A small-molecule ligand and the protein it binds are described below.
Small molecule (SMILES): O=C/C=C/C=C(/O)C(=O)O

Sequence of chain 1.B:
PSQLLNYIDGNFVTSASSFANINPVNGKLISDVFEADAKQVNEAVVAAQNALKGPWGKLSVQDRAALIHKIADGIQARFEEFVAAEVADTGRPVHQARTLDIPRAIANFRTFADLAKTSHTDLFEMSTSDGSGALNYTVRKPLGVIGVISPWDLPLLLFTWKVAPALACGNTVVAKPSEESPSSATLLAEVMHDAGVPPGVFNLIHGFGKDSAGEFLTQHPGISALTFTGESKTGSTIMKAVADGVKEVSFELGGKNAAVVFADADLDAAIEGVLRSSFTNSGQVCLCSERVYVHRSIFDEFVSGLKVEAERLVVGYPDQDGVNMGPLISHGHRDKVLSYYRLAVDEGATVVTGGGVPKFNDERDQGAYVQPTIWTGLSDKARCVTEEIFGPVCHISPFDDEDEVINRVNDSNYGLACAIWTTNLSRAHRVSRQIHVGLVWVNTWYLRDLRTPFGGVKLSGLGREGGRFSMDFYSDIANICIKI

Binding-site contacts:
Ligand atom OA3 contacts residue ARG484 of chain 1.B at 3.3 Å (salt-bridge).
Ligand atom CA1 contacts residue ARG140 of chain 1.B at 3.5 Å.
Ligand atom OA4 contacts residue GLU288 of chain 1.B at 4.0 Å.
Ligand atom CA2 contacts residue TYR482 of chain 1.B at 3.5 Å (hydrophobic).
Ligand atom OA2 contacts residue TRP197 of chain 1.B at 3.8 Å.
Ligand atom CA2 contacts residue ARG140 of chain 1.B at 3.2 Å.
Ligand atom CA4 contacts residue LEU323 of chain 1.B at 4.0 Å (hydrophobic).
Ligand atom CA5 contacts residue TYR482 of chain 1.B at 4.2 Å (hydrophobic).
Ligand atom OA3 contacts residue LEU193 of chain 1.B at 3.9 Å.
Ligand atom OA3 contacts residue TYR482 of chain 1.B at 3.1 Å (h-bond).
Ligand atom CA6 contacts residue NAD1 of chain 1.H at 3.1 Å.
Ligand atom CA6 contacts residue CYS322 of chain 1.B at 3.5 Å (hydrophobic).
Ligand atom OA2 contacts residue PHE490 of chain 1.B at 3.9 Å.
Ligand atom OA2 contacts residue ARG484 of chain 1.B at 3.9 Å.
Ligand atom CA6 contacts residue LEU194 of chain 1.B at 3.8 Å (hydrophobic).
Ligand atom CA5 contacts residue LEU194 of chain 1.B at 4.2 Å (hydrophobic).
Ligand atom CA3 contacts residue TYR482 of chain 1.B at 3.2 Å (hydrophobic).
Ligand atom OA1 contacts residue ARG140 of chain 1.B at 2.7 Å (salt-bridge).
Ligand atom CA3 contacts residue LEU323 of chain 1.B at 3.9 Å (hydrophobic).
Ligand atom CA6 contacts residue PHE490 of chain 1.B at 3.4 Å (hydrophobic).
Ligand atom CA2 contacts residue ARG484 of chain 1.B at 3.1 Å.
Ligand atom CA2 contacts residue LEU193 of chain 1.B at 4.0 Å (hydrophobic).
Ligand atom OA1 contacts residue LEU486 of chain 1.B at 4.1 Å.
Ligand atom OA4 contacts residue PHE490 of chain 1.B at 3.1 Å.
Ligand atom OA4 contacts residue NAD1 of chain 1.H at 3.5 Å (h-bond).
Ligand atom CA1 contacts residue ARG484 of chain 1.B at 3.3 Å.
Ligand atom OA1 contacts residue TRP197 of chain 1.B at 3.4 Å.
Ligand atom OA1 contacts residue ARG484 of chain 1.B at 3.0 Å (salt-bridge).
Ligand atom CA4 contacts residue LEU194 of chain 1.B at 4.2 Å (hydrophobic).
Ligand atom CA4 contacts residue LEU190 of chain 1.B at 3.6 Å (hydrophobic).
Ligand atom OA4 contacts residue LEU194 of chain 1.B at 3.3 Å.
Ligand atom CA5 contacts residue CYS322 of chain 1.B at 3.4 Å (hydrophobic).
Ligand atom CA5 contacts residue NAD1 of chain 1.H at 4.2 Å.
Ligand atom OA3 contacts residue ARG140 of chain 1.B at 2.2 Å (salt-bridge).
Ligand atom CA5 contacts residue LEU190 of chain 1.B at 4.0 Å (hydrophobic).
Ligand atom CA4 contacts residue TYR482 of chain 1.B at 3.0 Å (hydrophobic).
Ligand atom OA2 contacts residue LEU194 of chain 1.B at 3.8 Å.
Ligand atom CA3 contacts residue ARG484 of chain 1.B at 3.5 Å.
Ligand atom CA1 contacts residue LEU193 of chain 1.B at 4.1 Å (hydrophobic).
Ligand atom CA5 contacts residue LEU323 of chain 1.B at 3.8 Å (hydrophobic).